The protein below binds the small molecule below.
Small molecule (SMILES): CC(=O)N[C@@H]1[C@@H](O)[C@H](O)[C@@H](CO)O[C@H]1O

Binding-site contacts:
Ligand atom C3 contacts residue ASN66 of chain 1.A at 3.8 Å.
Ligand atom C5 contacts residue TYR33 of chain 1.A at 3.9 Å (hydrophobic).
Ligand atom C2 contacts residue ASN66 of chain 1.A at 2.4 Å.
Ligand atom O5 contacts residue ASN66 of chain 1.A at 2.4 Å (h-bond).
Ligand atom N2 contacts residue ASN66 of chain 1.A at 2.9 Å (h-bond).
Ligand atom C6 contacts residue TYR33 of chain 1.A at 3.8 Å (hydrophobic).
Ligand atom C4 contacts residue ASN66 of chain 1.A at 4.2 Å.
Ligand atom C1 contacts residue TYR33 of chain 1.A at 3.9 Å (hydrophobic).
Ligand atom C5 contacts residue ASN66 of chain 1.A at 3.7 Å.
Ligand atom C7 contacts residue ASN66 of chain 1.A at 3.6 Å.
Ligand atom O5 contacts residue TYR33 of chain 1.A at 3.2 Å.
Ligand atom O7 contacts residue ASN66 of chain 1.A at 4.0 Å.
Ligand atom C1 contacts residue ASN66 of chain 1.A at 1.4 Å.

Sequence of chain 1.A:
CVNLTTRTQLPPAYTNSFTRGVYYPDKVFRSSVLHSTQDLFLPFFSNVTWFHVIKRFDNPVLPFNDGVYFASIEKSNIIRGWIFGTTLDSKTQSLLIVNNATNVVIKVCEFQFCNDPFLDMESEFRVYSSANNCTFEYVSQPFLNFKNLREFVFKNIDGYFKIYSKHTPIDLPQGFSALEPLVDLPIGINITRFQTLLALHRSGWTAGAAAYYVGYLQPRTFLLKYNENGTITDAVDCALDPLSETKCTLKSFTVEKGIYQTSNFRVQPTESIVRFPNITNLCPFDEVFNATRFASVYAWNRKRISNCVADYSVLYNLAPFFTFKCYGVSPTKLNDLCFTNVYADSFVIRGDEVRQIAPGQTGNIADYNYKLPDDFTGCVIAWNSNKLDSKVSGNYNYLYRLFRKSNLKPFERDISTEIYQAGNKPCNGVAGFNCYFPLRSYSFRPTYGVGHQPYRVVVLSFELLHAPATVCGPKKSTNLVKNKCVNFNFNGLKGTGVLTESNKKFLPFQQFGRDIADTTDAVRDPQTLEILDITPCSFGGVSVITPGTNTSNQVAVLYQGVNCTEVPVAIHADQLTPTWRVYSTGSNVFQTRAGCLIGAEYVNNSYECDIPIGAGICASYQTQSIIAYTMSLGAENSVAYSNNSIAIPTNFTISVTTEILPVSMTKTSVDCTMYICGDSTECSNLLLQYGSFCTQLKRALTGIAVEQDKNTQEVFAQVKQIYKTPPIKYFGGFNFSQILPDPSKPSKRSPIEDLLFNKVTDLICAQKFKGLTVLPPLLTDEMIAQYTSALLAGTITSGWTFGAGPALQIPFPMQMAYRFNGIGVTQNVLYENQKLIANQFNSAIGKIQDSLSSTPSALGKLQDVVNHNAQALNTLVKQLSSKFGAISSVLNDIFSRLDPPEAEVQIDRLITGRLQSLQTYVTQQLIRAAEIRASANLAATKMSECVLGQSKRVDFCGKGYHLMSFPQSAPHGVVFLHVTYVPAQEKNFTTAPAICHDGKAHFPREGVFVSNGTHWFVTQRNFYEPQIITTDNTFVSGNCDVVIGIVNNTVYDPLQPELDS